This small molecule binds to this protein.
Small molecule (SMILES): CC(=O)N[C@@H]1[C@@H](O)[C@H](O)[C@@H](CO)O[C@H]1O

Binding-site contacts:
Ligand atom C7 contacts residue GLN580 of chain 1.A at 3.8 Å.
Ligand atom O5 contacts residue ASN331 of chain 1.A at 2.4 Å (h-bond).
Ligand atom N2 contacts residue GLN580 of chain 1.A at 3.0 Å (h-bond).
Ligand atom C2 contacts residue GLN580 of chain 1.A at 3.8 Å.
Ligand atom C2 contacts residue ASN331 of chain 1.A at 2.4 Å.
Ligand atom C4 contacts residue ASN331 of chain 1.A at 4.2 Å.
Ligand atom C8 contacts residue GLN580 of chain 1.A at 3.7 Å.
Ligand atom C1 contacts residue ASN331 of chain 1.A at 1.4 Å.
Ligand atom C7 contacts residue ASN331 of chain 1.A at 3.3 Å.
Ligand atom C3 contacts residue ASN331 of chain 1.A at 3.8 Å.
Ligand atom C5 contacts residue ASN331 of chain 1.A at 3.7 Å.
Ligand atom C3 contacts residue GLN580 of chain 1.A at 3.6 Å.
Ligand atom N2 contacts residue ASN331 of chain 1.A at 2.9 Å (h-bond).
Ligand atom C8 contacts residue LEU582 of chain 1.A at 4.2 Å (hydrophobic).
Ligand atom C8 contacts residue PRO579 of chain 1.A at 3.5 Å (hydrophobic).
Ligand atom O7 contacts residue ASN331 of chain 1.A at 3.4 Å (h-bond).
Ligand atom O3 contacts residue GLN580 of chain 1.A at 3.7 Å.
Ligand atom C8 contacts residue ASN331 of chain 1.A at 4.2 Å.

Sequence of chain 1.A:
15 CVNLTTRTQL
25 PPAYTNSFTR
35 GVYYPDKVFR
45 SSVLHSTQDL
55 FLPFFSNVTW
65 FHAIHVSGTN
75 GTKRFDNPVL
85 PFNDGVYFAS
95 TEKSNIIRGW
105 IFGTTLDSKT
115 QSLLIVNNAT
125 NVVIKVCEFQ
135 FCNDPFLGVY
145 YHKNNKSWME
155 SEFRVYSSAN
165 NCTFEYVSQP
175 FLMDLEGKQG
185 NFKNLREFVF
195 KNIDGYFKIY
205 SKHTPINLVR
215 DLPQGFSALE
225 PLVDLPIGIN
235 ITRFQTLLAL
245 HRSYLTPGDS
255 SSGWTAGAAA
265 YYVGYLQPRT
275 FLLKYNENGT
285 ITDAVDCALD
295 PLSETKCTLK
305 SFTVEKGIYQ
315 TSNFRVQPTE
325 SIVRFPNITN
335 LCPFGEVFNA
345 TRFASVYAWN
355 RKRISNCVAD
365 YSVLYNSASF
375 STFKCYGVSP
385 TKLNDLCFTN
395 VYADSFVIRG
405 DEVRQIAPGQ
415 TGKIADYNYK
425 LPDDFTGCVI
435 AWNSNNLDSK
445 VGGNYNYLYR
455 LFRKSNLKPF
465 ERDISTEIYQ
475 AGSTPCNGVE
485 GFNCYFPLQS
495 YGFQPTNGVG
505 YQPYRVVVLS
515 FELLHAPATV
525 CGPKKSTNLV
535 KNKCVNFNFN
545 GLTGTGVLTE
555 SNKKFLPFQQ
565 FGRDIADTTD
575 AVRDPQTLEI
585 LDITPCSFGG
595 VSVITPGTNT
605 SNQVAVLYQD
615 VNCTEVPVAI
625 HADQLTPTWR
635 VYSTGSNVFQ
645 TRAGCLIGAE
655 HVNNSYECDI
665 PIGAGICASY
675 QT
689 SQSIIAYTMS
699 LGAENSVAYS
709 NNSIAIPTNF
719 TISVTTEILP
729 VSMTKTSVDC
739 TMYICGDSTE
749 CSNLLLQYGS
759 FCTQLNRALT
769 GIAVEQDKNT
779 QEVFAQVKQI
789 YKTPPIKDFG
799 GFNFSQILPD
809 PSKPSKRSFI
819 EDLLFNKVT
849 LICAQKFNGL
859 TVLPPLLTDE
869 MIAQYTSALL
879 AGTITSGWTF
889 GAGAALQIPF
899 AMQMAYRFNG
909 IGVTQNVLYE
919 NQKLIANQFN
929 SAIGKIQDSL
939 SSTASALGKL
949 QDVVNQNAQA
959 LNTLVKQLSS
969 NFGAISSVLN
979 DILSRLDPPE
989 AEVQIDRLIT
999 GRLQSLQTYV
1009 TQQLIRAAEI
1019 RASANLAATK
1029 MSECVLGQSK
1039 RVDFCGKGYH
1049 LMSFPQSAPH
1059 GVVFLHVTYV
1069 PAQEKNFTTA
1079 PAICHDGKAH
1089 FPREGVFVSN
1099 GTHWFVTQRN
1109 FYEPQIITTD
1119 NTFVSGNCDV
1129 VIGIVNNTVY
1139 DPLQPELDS